Sequence of chain 1.B:
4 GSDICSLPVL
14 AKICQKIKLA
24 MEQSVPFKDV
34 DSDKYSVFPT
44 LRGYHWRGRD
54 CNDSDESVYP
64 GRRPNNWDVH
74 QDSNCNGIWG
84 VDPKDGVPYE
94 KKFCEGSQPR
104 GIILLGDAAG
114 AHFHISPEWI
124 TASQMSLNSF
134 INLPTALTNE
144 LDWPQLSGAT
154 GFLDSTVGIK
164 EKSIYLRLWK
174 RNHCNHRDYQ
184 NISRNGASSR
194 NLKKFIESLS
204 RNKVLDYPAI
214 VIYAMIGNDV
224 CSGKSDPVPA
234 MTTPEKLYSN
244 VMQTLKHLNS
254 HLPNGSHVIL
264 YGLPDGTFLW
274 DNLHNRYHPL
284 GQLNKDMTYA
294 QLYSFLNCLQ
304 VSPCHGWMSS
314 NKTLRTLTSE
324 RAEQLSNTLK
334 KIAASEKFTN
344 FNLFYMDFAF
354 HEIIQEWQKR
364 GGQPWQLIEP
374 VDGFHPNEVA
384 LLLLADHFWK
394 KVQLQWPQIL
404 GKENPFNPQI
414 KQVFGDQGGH

The protein below binds the small molecule below.
Small molecule (SMILES): CC(=O)N[C@H]1[C@H](O[C@H]2[C@H](O)[C@@H](NC(C)=O)CO[C@@H]2CO)O[C@H](CO)[C@@H](O)[C@@H]1O

Binding-site contacts:
Ligand atom C1 contacts residue GLN74 of chain 1.B at 3.5 Å.
Ligand atom C7 contacts residue GLN74 of chain 1.B at 3.8 Å.
Ligand atom C8 contacts residue CYS54 of chain 1.B at 4.4 Å (hydrophobic).
Ligand atom C2 contacts residue ASN55 of chain 1.B at 2.4 Å.
Ligand atom C3 contacts residue ASN55 of chain 1.B at 3.7 Å.
Ligand atom C5 contacts residue ASN55 of chain 1.B at 3.7 Å.
Ligand atom O6 contacts residue SER57 of chain 1.B at 3.9 Å.
Ligand atom C2 contacts residue GLN74 of chain 1.B at 3.6 Å.
Ligand atom O7 contacts residue ASN55 of chain 1.B at 4.0 Å.
Ligand atom O6 contacts residue ASP58 of chain 1.B at 3.6 Å (salt-bridge).
Ligand atom C7 contacts residue ASN55 of chain 1.B at 3.5 Å.
Ligand atom O7 contacts residue GLN74 of chain 1.B at 3.4 Å (h-bond).
Ligand atom O5 contacts residue GLN74 of chain 1.B at 3.7 Å.
Ligand atom C8 contacts residue ASN55 of chain 1.B at 4.5 Å.
Ligand atom N2 contacts residue GLN74 of chain 1.B at 3.9 Å.
Ligand atom C1 contacts residue ASN55 of chain 1.B at 1.4 Å.
Ligand atom C4 contacts residue ASN55 of chain 1.B at 4.3 Å.
Ligand atom O5 contacts residue ASP58 of chain 1.B at 4.1 Å.
Ligand atom O5 contacts residue ASN55 of chain 1.B at 2.4 Å (h-bond).
Ligand atom N2 contacts residue ASN55 of chain 1.B at 2.7 Å (h-bond).